The protein below binds the small molecule below.
Small molecule (SMILES): CC(=O)N[C@@H]1[C@@H](O)[C@H](O)[C@@H](CO)O[C@H]1O

Sequence of chain 1.A:
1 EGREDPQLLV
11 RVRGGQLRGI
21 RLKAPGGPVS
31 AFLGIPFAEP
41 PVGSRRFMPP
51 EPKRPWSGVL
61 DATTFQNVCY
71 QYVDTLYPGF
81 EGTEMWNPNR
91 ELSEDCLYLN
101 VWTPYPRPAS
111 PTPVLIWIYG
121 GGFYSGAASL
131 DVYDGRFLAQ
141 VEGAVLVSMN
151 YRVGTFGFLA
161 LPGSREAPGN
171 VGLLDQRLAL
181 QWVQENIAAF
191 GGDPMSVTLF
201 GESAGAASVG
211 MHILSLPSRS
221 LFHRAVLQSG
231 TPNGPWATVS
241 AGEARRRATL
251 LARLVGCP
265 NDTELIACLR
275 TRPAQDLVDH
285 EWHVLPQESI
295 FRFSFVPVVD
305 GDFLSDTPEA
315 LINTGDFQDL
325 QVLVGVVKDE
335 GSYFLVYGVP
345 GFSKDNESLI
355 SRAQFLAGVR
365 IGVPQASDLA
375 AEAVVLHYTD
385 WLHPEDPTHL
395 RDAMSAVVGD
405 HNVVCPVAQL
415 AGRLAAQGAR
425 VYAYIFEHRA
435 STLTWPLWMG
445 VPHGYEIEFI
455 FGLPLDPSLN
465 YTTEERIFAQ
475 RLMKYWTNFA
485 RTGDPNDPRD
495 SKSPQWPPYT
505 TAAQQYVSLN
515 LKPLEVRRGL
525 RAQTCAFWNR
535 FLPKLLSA

Binding-site contacts:
Ligand atom C2 contacts residue ASN464 of chain 1.A at 2.5 Å.
Ligand atom C8 contacts residue LEU463 of chain 1.A at 3.8 Å (hydrophobic).
Ligand atom C1 contacts residue SER462 of chain 1.A at 4.4 Å.
Ligand atom C4 contacts residue ASN464 of chain 1.A at 4.3 Å.
Ligand atom C8 contacts residue ASN464 of chain 1.A at 3.6 Å.
Ligand atom C8 contacts residue SER462 of chain 1.A at 3.6 Å.
Ligand atom C7 contacts residue SER462 of chain 1.A at 4.3 Å.
Ligand atom N2 contacts residue SER462 of chain 1.A at 4.1 Å.
Ligand atom N2 contacts residue ASN464 of chain 1.A at 2.9 Å (h-bond).
Ligand atom C5 contacts residue ASN464 of chain 1.A at 3.7 Å.
Ligand atom C1 contacts residue ASN464 of chain 1.A at 1.5 Å.
Ligand atom O7 contacts residue ASN464 of chain 1.A at 3.3 Å (h-bond).
Ligand atom C3 contacts residue ASN464 of chain 1.A at 3.8 Å.
Ligand atom C7 contacts residue ASN464 of chain 1.A at 3.0 Å.
Ligand atom O5 contacts residue ASN464 of chain 1.A at 2.4 Å (h-bond).